Sequence of chain 1.D:
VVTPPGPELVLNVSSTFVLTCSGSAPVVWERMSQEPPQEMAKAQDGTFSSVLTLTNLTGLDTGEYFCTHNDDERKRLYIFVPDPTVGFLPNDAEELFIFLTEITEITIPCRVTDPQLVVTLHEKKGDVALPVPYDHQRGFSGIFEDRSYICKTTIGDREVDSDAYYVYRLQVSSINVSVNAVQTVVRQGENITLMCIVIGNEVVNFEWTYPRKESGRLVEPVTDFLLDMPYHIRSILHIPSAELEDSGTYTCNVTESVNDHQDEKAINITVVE

Binding-site contacts:
Ligand atom N2 contacts residue ASN57 of chain 1.D at 2.9 Å (h-bond).
Ligand atom C7 contacts residue ASN57 of chain 1.D at 3.2 Å.
Ligand atom C8 contacts residue ASN57 of chain 1.D at 3.1 Å.
Ligand atom C3 contacts residue ASN57 of chain 1.D at 3.8 Å.
Ligand atom C4 contacts residue ASN57 of chain 1.D at 4.3 Å.
Ligand atom O5 contacts residue ASN57 of chain 1.D at 2.4 Å (h-bond).
Ligand atom C5 contacts residue ASN57 of chain 1.D at 3.7 Å.
Ligand atom O7 contacts residue ASN57 of chain 1.D at 4.3 Å.
Ligand atom C2 contacts residue ASN57 of chain 1.D at 2.5 Å.
Ligand atom C1 contacts residue ASN57 of chain 1.D at 1.4 Å.

A protein and the small-molecule ligand that binds it are described below.
Small molecule (SMILES): CC(=O)N[C@@H]1[C@@H](O)[C@H](O)[C@@H](CO)O[C@H]1O